This small molecule binds to this protein.
Small molecule (SMILES): CC(=O)N[C@@H]1[C@@H](O)[C@H](O)[C@@H](CO)O[C@H]1O

Binding-site contacts:
Ligand atom C7 contacts residue ASN239 of chain 1.K at 3.4 Å.
Ligand atom C1 contacts residue ARG166 of chain 1.K at 4.1 Å.
Ligand atom O7 contacts residue ASP238 of chain 1.K at 4.4 Å.
Ligand atom O6 contacts residue ARG166 of chain 1.K at 4.0 Å.
Ligand atom C6 contacts residue ASN239 of chain 1.K at 4.3 Å.
Ligand atom C5 contacts residue ARG166 of chain 1.K at 3.5 Å.
Ligand atom O7 contacts residue ASN239 of chain 1.K at 3.3 Å (h-bond).
Ligand atom C7 contacts residue ASP238 of chain 1.K at 4.4 Å.
Ligand atom O5 contacts residue ASN239 of chain 1.K at 2.3 Å (h-bond).
Ligand atom C3 contacts residue ASN239 of chain 1.K at 3.7 Å.
Ligand atom O7 contacts residue PRO218 of chain 1.E at 4.0 Å.
Ligand atom C7 contacts residue GLY237 of chain 1.K at 3.8 Å.
Ligand atom C2 contacts residue ASN239 of chain 1.K at 2.5 Å.
Ligand atom C5 contacts residue ASN239 of chain 1.K at 3.6 Å.
Ligand atom C6 contacts residue ARG166 of chain 1.K at 4.1 Å.
Ligand atom C4 contacts residue ASN239 of chain 1.K at 4.0 Å.
Ligand atom O5 contacts residue ARG166 of chain 1.K at 3.2 Å.
Ligand atom C1 contacts residue ASN239 of chain 1.K at 1.4 Å.
Ligand atom N2 contacts residue GLY237 of chain 1.K at 3.7 Å.
Ligand atom C8 contacts residue ASP238 of chain 1.K at 3.9 Å.
Ligand atom C8 contacts residue GLY237 of chain 1.K at 3.2 Å.
Ligand atom O6 contacts residue ASN239 of chain 1.K at 3.9 Å.
Ligand atom N2 contacts residue ASN239 of chain 1.K at 3.0 Å (h-bond).

Sequence of chain 1.K:
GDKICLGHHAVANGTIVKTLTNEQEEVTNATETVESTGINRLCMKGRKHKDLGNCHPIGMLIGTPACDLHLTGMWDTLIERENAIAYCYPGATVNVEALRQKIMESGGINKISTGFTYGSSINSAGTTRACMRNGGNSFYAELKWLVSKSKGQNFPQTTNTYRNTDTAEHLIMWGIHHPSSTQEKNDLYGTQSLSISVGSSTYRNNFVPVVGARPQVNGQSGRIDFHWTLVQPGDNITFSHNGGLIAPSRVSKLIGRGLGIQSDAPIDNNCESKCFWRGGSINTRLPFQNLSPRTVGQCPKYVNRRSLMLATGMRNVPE

Sequence of chain 1.E:
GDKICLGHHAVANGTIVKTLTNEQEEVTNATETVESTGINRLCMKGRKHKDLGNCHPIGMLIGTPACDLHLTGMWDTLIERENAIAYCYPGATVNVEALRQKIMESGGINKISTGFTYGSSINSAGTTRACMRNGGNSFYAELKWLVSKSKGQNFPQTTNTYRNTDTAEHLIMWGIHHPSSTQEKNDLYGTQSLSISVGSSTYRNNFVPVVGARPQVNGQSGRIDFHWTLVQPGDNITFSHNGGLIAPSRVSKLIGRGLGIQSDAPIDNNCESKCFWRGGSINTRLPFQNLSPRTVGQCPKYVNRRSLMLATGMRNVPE